A protein and the small-molecule ligand that binds it are described below.
Small molecule (SMILES): Nc1ccn([C@@H]2O[C@H](CO[P](=O)(O)O[C@H]3[C@@H](O)[C@H](n4ccc(=O)[nH]c4=O)O[C@@H]3CO[P](=O)(O)O[C@H]3[C@@H](O)[C@H](n4cnc5c(N)ncnc54)O[C@@H]3CO)[C@@H](O[P](=O)(O)OC[C@H]3O[C@@H](n4ccc(=O)[nH]c4=O)[C@H](O)[C@@H]3O)[C@H]2O)c(=O)n1.O=c1ccn([C@@H]2O[C@H](CO[P](=O)(O)O[C@H]3[C@@H](O)[C@H](n4ccc(=O)[nH]c4=O)O[C@@H]3CO[P](=O)(O)O[C@H]3[C@@H](O)[C@H](n4ccc(=O)[nH]c4=O)O[C@@H]3CO)[C@@H](O)[C@H]2O)c(=O)[nH]1

Sequence of chain 9.C:
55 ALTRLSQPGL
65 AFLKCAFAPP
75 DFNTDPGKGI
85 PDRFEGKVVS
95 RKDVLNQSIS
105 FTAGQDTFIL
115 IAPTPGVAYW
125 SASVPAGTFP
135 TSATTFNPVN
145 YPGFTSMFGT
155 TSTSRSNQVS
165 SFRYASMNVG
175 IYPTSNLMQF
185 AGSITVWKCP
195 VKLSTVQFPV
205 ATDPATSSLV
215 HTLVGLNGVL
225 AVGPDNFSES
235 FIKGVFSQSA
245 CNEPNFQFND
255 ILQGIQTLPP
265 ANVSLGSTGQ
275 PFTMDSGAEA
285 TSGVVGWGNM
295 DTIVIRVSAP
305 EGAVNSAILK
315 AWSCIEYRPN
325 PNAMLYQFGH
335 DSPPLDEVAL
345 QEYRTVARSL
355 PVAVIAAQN

Sequence of chain 55.F:
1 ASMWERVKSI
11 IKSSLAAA

Binding-site contacts:
Ligand atom OP1 contacts residue LYS68 of chain 55.C at 3.2 Å (salt-bridge).
Ligand atom C2 contacts residue GLN61 of chain 55.C at 3.9 Å.
Ligand atom C2 contacts residue U2 of chain 9.G at 3.6 Å.
Ligand atom C4 contacts residue U1 of chain 9.G at 3.7 Å.
Ligand atom O2 contacts residue C6 of chain 9.G at 2.9 Å (h-bond).
Ligand atom C4 contacts residue U5 of chain 9.G at 3.7 Å.
Ligand atom O2 contacts residue U1 of chain 9.G at 2.9 Å (h-bond).
Ligand atom C6 contacts residue A4 of chain 9.G at 3.7 Å.
Ligand atom O4 contacts residue U5 of chain 9.G at 2.8 Å (h-bond).
Ligand atom C2 contacts residue U3 of chain 9.G at 3.8 Å.
Ligand atom C6 contacts residue U2 of chain 9.G at 3.4 Å.
Ligand atom O2' contacts residue LEU64 of chain 55.C at 3.9 Å.
Ligand atom C2 contacts residue C6 of chain 9.G at 3.4 Å.
Ligand atom N3 contacts residue U5 of chain 9.G at 3.6 Å.
Ligand atom OP1 contacts residue LYS12 of chain 55.F at 3.9 Å.
Ligand atom N3 contacts residue A4 of chain 9.G at 3.8 Å.
Ligand atom C4 contacts residue A4 of chain 9.G at 3.2 Å.
Ligand atom N3 contacts residue U1 of chain 9.G at 3.9 Å.
Ligand atom N3 contacts residue C6 of chain 9.G at 3.2 Å (h-bond).
Ligand atom N1 contacts residue U3 of chain 9.G at 3.8 Å.
Ligand atom O2' contacts residue THR57 of chain 55.C at 3.2 Å.
Ligand atom OP2 contacts residue LYS8 of chain 55.F at 3.8 Å.
Ligand atom O4 contacts residue U1 of chain 9.G at 2.8 Å (h-bond).
Ligand atom C5 contacts residue U5 of chain 9.G at 3.9 Å.
Ligand atom C5 contacts residue A4 of chain 9.G at 2.8 Å.
Ligand atom O2 contacts residue U2 of chain 9.G at 3.6 Å.
Ligand atom O4 contacts residue A4 of chain 9.G at 2.6 Å (h-bond).
Ligand atom C6 contacts residue U5 of chain 9.G at 3.6 Å.
Ligand atom N1 contacts residue U2 of chain 9.G at 2.8 Å.
Ligand atom N1 contacts residue U5 of chain 9.G at 3.7 Å.
Ligand atom C2 contacts residue U1 of chain 9.G at 3.9 Å.
Ligand atom C2 contacts residue A4 of chain 9.G at 3.9 Å.
Ligand atom OP1 contacts residue LYS8 of chain 55.F at 3.1 Å.
Ligand atom N3 contacts residue GLN61 of chain 55.C at 3.6 Å.
Ligand atom OP1 contacts residue PHE76 of chain 55.C at 3.7 Å.
Ligand atom N3 contacts residue U1 of chain 9.G at 3.8 Å.
Ligand atom O2 contacts residue GLN61 of chain 55.C at 3.9 Å.
Ligand atom N3 contacts residue U2 of chain 9.G at 3.6 Å.
Ligand atom OP1 contacts residue LEU56 of chain 55.C at 2.8 Å.
Ligand atom N6 contacts residue U2 of chain 9.G at 2.6 Å (h-bond).

Sequence of chain 55.C:
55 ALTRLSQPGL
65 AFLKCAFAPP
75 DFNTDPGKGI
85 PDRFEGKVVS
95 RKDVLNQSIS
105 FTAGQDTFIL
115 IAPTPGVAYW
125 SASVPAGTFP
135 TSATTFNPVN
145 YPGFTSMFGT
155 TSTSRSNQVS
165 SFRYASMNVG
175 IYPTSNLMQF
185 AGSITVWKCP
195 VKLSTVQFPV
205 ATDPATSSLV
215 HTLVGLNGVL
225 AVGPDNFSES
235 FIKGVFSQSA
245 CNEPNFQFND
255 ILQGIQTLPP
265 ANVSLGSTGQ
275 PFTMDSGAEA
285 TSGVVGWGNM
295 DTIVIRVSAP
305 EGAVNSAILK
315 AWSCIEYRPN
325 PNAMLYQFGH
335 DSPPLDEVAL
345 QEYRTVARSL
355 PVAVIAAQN